Binding-site contacts:
Ligand atom C06 contacts residue ASP224 of chain 1.B at 3.8 Å.
Ligand atom C16 contacts residue PRO272 of chain 1.B at 3.4 Å (hydrophobic).
Ligand atom O06 contacts residue LEU215 of chain 1.B at 3.8 Å.
Ligand atom C28 contacts residue PRO358 of chain 1.B at 3.3 Å (hydrophobic).
Ligand atom C07 contacts residue LEU228 of chain 1.B at 3.8 Å (hydrophobic).
Ligand atom C16 contacts residue THR274 of chain 1.B at 3.6 Å.
Ligand atom C09 contacts residue HIS227 of chain 1.B at 3.8 Å.
Ligand atom C06 contacts residue LEU215 of chain 1.B at 3.7 Å (hydrophobic).
Ligand atom C42 contacts residue VAL23 of chain 1.B at 3.7 Å (hydrophobic).
Ligand atom O06 contacts residue THR274 of chain 1.B at 3.3 Å (h-bond).
Ligand atom C14 contacts residue THR274 of chain 1.B at 3.7 Å.
Ligand atom C39 contacts residue PRO358 of chain 1.B at 3.8 Å (hydrophobic).
Ligand atom C33 contacts residue ASP26 of chain 1.B at 3.4 Å.
Ligand atom C47 contacts residue ARG276 of chain 1.B at 3.5 Å.
Ligand atom C07 contacts residue HIS227 of chain 1.B at 3.5 Å.
Ligand atom C07 contacts residue ASP224 of chain 1.B at 3.6 Å.
Ligand atom C19 contacts residue THR274 of chain 1.B at 3.2 Å.
Ligand atom O13 contacts residue GLY360 of chain 1.B at 3.6 Å.
Ligand atom C14 contacts residue LEU215 of chain 1.B at 3.4 Å (hydrophobic).
Ligand atom O14 contacts residue VAL23 of chain 1.B at 3.6 Å.
Ligand atom C40 contacts residue PRO358 of chain 1.B at 3.9 Å (hydrophobic).
Ligand atom C44 contacts residue LEU361 of chain 1.B at 3.5 Å (hydrophobic).
Ligand atom O14 contacts residue HIS227 of chain 1.B at 2.8 Å (h-bond).
Ligand atom C30 contacts residue HIS227 of chain 1.B at 3.4 Å.
Ligand atom C32 contacts residue ASP26 of chain 1.B at 3.1 Å.
Ligand atom O06 contacts residue LEU273 of chain 1.B at 3.1 Å.
Ligand atom C15 contacts residue PRO272 of chain 1.B at 3.0 Å (hydrophobic).
Ligand atom O07 contacts residue THR274 of chain 1.B at 3.8 Å.
Ligand atom O06 contacts residue PRO272 of chain 1.B at 3.0 Å (h-bond).
Ligand atom C08 contacts residue HIS227 of chain 1.B at 3.4 Å.
Ligand atom O13 contacts residue PRO358 of chain 1.B at 2.6 Å (h-bond).
Ligand atom O07 contacts residue GLN279 of chain 1.B at 2.4 Å (h-bond).
Ligand atom C36 contacts residue HIS227 of chain 1.B at 3.7 Å.
Ligand atom C41 contacts residue VAL23 of chain 1.B at 3.4 Å (hydrophobic).
Ligand atom C40 contacts residue SER234 of chain 1.B at 3.6 Å.
Ligand atom C31 contacts residue VAL23 of chain 1.B at 3.9 Å (hydrophobic).
Ligand atom O13 contacts residue ARG359 of chain 1.B at 3.4 Å.
Ligand atom C17 contacts residue GLN279 of chain 1.B at 3.7 Å.
Ligand atom O05 contacts residue LEU361 of chain 1.B at 3.6 Å.
Ligand atom C36 contacts residue VAL23 of chain 1.B at 3.4 Å (hydrophobic).

Sequence of chain 1.B:
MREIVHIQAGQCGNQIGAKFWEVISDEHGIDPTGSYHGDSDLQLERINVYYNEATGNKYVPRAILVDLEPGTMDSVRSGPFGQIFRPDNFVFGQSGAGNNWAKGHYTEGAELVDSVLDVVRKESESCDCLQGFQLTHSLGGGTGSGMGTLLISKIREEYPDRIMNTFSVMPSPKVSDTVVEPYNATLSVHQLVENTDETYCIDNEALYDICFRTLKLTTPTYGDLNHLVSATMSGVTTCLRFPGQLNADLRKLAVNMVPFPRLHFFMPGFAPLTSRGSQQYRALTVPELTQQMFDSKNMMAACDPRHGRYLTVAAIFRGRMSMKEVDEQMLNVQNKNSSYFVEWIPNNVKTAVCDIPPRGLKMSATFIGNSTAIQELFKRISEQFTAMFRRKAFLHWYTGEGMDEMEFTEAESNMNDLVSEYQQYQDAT

A small-molecule ligand and the protein it binds are described below.
Small molecule (SMILES): CC(=O)O[C@H]1C(=O)[C@@]2(C)[C@H]([C@H](OC(=O)c3ccccc3)[C@]3(O)C[C@H](OC(=O)[C@H](O)[C@@H](NC(=O)c4ccccc4)c4ccccc4)C(C)=C1C3(C)C)[C@]1(OC(C)=O)CO[C@@H]1C[C@@H]2O